Binding-site contacts:
Ligand atom C21 contacts residue LEU172 of chain 1.C at 3.6 Å (hydrophobic).
Ligand atom O21 contacts residue MN1 of chain 1.K at 4.1 Å.
Ligand atom O22 contacts residue TRP256 of chain 1.C at 3.6 Å.
Ligand atom O42 contacts residue SER252 of chain 1.C at 3.0 Å (h-bond).
Ligand atom C21 contacts residue MN1 of chain 1.K at 2.9 Å.
Ligand atom O22 contacts residue MN1 of chain 1.K at 2.0 Å.
Ligand atom O22 contacts residue LEU172 of chain 1.C at 3.9 Å.
Ligand atom O42 contacts residue ARG250 of chain 1.C at 3.7 Å.
Ligand atom O41 contacts residue ARG250 of chain 1.C at 2.6 Å (salt-bridge).
Ligand atom C41 contacts residue SER252 of chain 1.C at 4.0 Å.
Ligand atom C5 contacts residue LEU202 of chain 1.C at 3.8 Å (hydrophobic).
Ligand atom O42 contacts residue SER254 of chain 1.C at 3.7 Å.
Ligand atom O22 contacts residue ASP177 of chain 1.C at 3.1 Å (salt-bridge).
Ligand atom C21 contacts residue HIS175 of chain 1.C at 3.8 Å.
Ligand atom C6 contacts residue LEU202 of chain 1.C at 3.5 Å (hydrophobic).
Ligand atom C5 contacts residue ILE187 of chain 1.C at 3.6 Å (hydrophobic).
Ligand atom O41 contacts residue VAL240 of chain 1.C at 4.0 Å.
Ligand atom C2 contacts residue LEU172 of chain 1.C at 3.7 Å (hydrophobic).
Ligand atom O41 contacts residue TYR189 of chain 1.C at 3.7 Å.
Ligand atom C6 contacts residue HIS238 of chain 1.C at 3.7 Å.
Ligand atom N1 contacts residue HIS175 of chain 1.C at 3.9 Å.
Ligand atom N1 contacts residue MN1 of chain 1.K at 2.5 Å.
Ligand atom O22 contacts residue HIS175 of chain 1.C at 2.9 Å (h-bond).
Ligand atom N1 contacts residue ASP177 of chain 1.C at 4.1 Å.
Ligand atom O21 contacts residue TRP256 of chain 1.C at 4.1 Å.
Ligand atom C3 contacts residue LEU172 of chain 1.C at 4.1 Å (hydrophobic).
Ligand atom C4 contacts residue VAL240 of chain 1.C at 3.8 Å (hydrophobic).
Ligand atom C4 contacts residue ILE187 of chain 1.C at 3.8 Å (hydrophobic).
Ligand atom O41 contacts residue ILE187 of chain 1.C at 3.6 Å.
Ligand atom C41 contacts residue VAL240 of chain 1.C at 4.2 Å (hydrophobic).
Ligand atom C41 contacts residue ILE187 of chain 1.C at 3.9 Å (hydrophobic).
Ligand atom C6 contacts residue ILE187 of chain 1.C at 4.0 Å (hydrophobic).
Ligand atom C6 contacts residue MN1 of chain 1.K at 3.6 Å.
Ligand atom N1 contacts residue HIS238 of chain 1.C at 3.4 Å (h-bond).
Ligand atom C6 contacts residue VAL240 of chain 1.C at 4.0 Å (hydrophobic).
Ligand atom O21 contacts residue LEU172 of chain 1.C at 3.8 Å.
Ligand atom C2 contacts residue MN1 of chain 1.K at 3.1 Å.
Ligand atom C5 contacts residue VAL240 of chain 1.C at 3.6 Å (hydrophobic).
Ligand atom C3 contacts residue SER254 of chain 1.C at 4.1 Å.
Ligand atom C41 contacts residue ARG250 of chain 1.C at 3.4 Å.

Sequence of chain 1.C:
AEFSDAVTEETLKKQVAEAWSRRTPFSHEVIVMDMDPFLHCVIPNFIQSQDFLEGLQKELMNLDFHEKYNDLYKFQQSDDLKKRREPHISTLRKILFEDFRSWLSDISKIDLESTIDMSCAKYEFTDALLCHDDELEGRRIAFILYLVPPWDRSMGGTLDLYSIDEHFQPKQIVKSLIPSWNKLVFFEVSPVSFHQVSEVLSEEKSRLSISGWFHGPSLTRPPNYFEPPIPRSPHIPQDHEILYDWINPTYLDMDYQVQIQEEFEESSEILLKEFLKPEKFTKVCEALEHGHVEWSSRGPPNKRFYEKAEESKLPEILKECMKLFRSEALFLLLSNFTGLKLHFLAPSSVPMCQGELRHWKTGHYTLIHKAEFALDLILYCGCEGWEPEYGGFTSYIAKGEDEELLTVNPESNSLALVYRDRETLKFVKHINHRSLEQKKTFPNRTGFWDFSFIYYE

This small molecule binds to this protein.
Small molecule (SMILES): O=C(O)c1ccnc(C(=O)O)c1